Binding-site contacts:
Ligand atom C18 contacts residue ILE73 of chain 3.A at 4.1 Å (hydrophobic).
Ligand atom C11 contacts residue ASN53 of chain 3.A at 3.2 Å.
Ligand atom C17 contacts residue LEU56 of chain 3.A at 3.9 Å (hydrophobic).
Ligand atom C11 contacts residue ASN57 of chain 3.A at 4.1 Å.
Ligand atom C04 contacts residue ILE73 of chain 3.A at 3.9 Å (hydrophobic).
Ligand atom C17 contacts residue LEU69 of chain 3.A at 4.1 Å (hydrophobic).
Ligand atom C04 contacts residue LYS70 of chain 3.A at 3.9 Å.
Ligand atom C14 contacts residue ASN57 of chain 3.A at 3.1 Å.
Ligand atom C03 contacts residue EDO1 of chain 3.C at 3.9 Å.
Ligand atom C06 contacts residue LYS70 of chain 3.A at 3.6 Å.
Ligand atom O01 contacts residue ASN74 of chain 3.A at 2.7 Å (h-bond).
Ligand atom C14 contacts residue LYS70 of chain 3.A at 3.9 Å.
Ligand atom C07 contacts residue LYS70 of chain 3.A at 3.8 Å.
Ligand atom C12 contacts residue TYR130 of chain 3.A at 3.6 Å (hydrophobic).
Ligand atom C12 contacts residue ASN53 of chain 3.A at 3.4 Å.
Ligand atom N08 contacts residue LYS70 of chain 3.A at 3.6 Å.
Ligand atom O10 contacts residue ASN57 of chain 3.A at 3.2 Å (h-bond).
Ligand atom C15 contacts residue LYS70 of chain 3.A at 4.1 Å.
Ligand atom C16 contacts residue LEU56 of chain 3.A at 3.9 Å (hydrophobic).
Ligand atom C18 contacts residue LYS70 of chain 3.A at 3.5 Å.
Ligand atom C16 contacts residue LYS70 of chain 3.A at 4.1 Å.
Ligand atom C15 contacts residue ASN57 of chain 3.A at 3.1 Å.
Ligand atom C13 contacts residue LEU56 of chain 3.A at 4.2 Å (hydrophobic).
Ligand atom C03 contacts residue ASN74 of chain 3.A at 3.4 Å.
Ligand atom C15 contacts residue LEU56 of chain 3.A at 3.7 Å (hydrophobic).
Ligand atom C03 contacts residue LYS70 of chain 3.A at 3.9 Å.
Ligand atom C02 contacts residue EDO1 of chain 3.C at 4.1 Å.
Ligand atom C02 contacts residue ASN74 of chain 3.A at 3.5 Å.
Ligand atom C09 contacts residue ASN57 of chain 3.A at 4.0 Å.
Ligand atom C02 contacts residue LYS70 of chain 3.A at 4.0 Å.
Ligand atom C03 contacts residue ILE73 of chain 3.A at 3.9 Å (hydrophobic).
Ligand atom C14 contacts residue LEU56 of chain 3.A at 4.1 Å (hydrophobic).
Ligand atom C04 contacts residue TYR130 of chain 3.A at 4.0 Å (hydrophobic).
Ligand atom C05 contacts residue LYS70 of chain 3.A at 4.0 Å.
Ligand atom C17 contacts residue MET66 of chain 3.A at 3.6 Å (hydrophobic).
Ligand atom O01 contacts residue EDO1 of chain 3.C at 4.0 Å.
Ligand atom C16 contacts residue MET66 of chain 3.A at 3.8 Å (hydrophobic).
Ligand atom C13 contacts residue LYS70 of chain 3.A at 3.9 Å.
Ligand atom C18 contacts residue LEU56 of chain 3.A at 3.9 Å (hydrophobic).
Ligand atom C17 contacts residue LYS70 of chain 3.A at 3.6 Å.

Sequence of chain 5.A:
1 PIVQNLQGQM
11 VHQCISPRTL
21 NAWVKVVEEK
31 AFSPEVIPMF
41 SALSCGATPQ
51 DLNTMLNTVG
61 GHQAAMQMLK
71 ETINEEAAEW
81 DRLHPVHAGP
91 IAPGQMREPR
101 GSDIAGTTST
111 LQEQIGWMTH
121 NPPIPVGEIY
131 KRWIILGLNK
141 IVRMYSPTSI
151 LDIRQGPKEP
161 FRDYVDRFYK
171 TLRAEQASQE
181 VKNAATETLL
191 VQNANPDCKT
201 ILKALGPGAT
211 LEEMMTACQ

Sequence of chain 3.A:
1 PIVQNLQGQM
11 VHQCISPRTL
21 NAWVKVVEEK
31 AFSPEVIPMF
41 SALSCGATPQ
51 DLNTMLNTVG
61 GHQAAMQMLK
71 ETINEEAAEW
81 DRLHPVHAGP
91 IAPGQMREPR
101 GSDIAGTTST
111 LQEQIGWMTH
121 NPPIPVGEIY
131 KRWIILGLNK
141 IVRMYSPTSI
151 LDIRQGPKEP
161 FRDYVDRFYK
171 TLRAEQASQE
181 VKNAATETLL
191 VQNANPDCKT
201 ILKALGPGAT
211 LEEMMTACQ

The small molecule below binds the protein below.
Small molecule (SMILES): O=C1C[C@H](c2ccccc2)c2ccc(O)cc2N1